The small molecule below binds the protein below.
Small molecule (SMILES): Nc1nc2c(ncn2[C@@H]2O[C@H](CO[P](=O)(O)O[P](=O)(O)OP(O)(O)=S)[C@@H](O)[C@H]2O)c(=O)[nH]1

Sequence of chain 1.A:
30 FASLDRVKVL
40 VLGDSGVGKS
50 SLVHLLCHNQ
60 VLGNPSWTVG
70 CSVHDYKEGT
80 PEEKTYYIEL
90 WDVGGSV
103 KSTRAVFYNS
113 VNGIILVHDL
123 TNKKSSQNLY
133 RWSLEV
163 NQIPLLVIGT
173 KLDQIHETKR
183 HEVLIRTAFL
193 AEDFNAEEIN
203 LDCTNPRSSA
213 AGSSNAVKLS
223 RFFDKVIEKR

Binding-site contacts:
Ligand atom N1 contacts residue LYS173 of chain 1.A at 3.6 Å.
Ligand atom N7 contacts residue CYS205 of chain 1.A at 3.5 Å.
Ligand atom O6 contacts residue CYS205 of chain 1.A at 2.7 Å (h-bond).
Ligand atom O5' contacts residue GLY47 of chain 1.A at 3.6 Å.
Ligand atom O2B contacts residue GLY45 of chain 1.A at 3.5 Å (h-bond).
Ligand atom N2 contacts residue ASP175 of chain 1.A at 2.8 Å (salt-bridge).
Ligand atom N1 contacts residue ASP175 of chain 1.A at 2.8 Å (salt-bridge).
Ligand atom C5' contacts residue GLY45 of chain 1.A at 3.6 Å.
Ligand atom S1G contacts residue MG1 of chain 1.B at 3.4 Å.
Ligand atom O1B contacts residue SER49 of chain 1.A at 2.9 Å (h-bond).
Ligand atom O6 contacts residue ASP204 of chain 1.A at 3.3 Å.
Ligand atom PA contacts residue GLY47 of chain 1.A at 3.7 Å.
Ligand atom O4' contacts residue LYS173 of chain 1.A at 3.6 Å.
Ligand atom PB contacts residue LYS48 of chain 1.A at 3.4 Å.
Ligand atom C2 contacts residue ASP175 of chain 1.A at 3.5 Å.
Ligand atom O3G contacts residue GLY45 of chain 1.A at 3.7 Å.
Ligand atom O1B contacts residue LYS48 of chain 1.A at 3.5 Å (salt-bridge).
Ligand atom O2B contacts residue LYS48 of chain 1.A at 2.8 Å (salt-bridge).
Ligand atom PB contacts residue MG1 of chain 1.B at 3.7 Å.
Ligand atom N1 contacts residue ASP204 of chain 1.A at 3.2 Å (salt-bridge).
Ligand atom C6 contacts residue CYS205 of chain 1.A at 3.6 Å (hydrophobic).
Ligand atom O3A contacts residue GLY47 of chain 1.A at 3.1 Å (h-bond).
Ligand atom O3G contacts residue SER44 of chain 1.A at 2.9 Å (h-bond).
Ligand atom O2A contacts residue SER49 of chain 1.A at 3.4 Å (h-bond).
Ligand atom C6 contacts residue ASP204 of chain 1.A at 3.5 Å.
Ligand atom PG contacts residue MG1 of chain 1.B at 3.5 Å.
Ligand atom O2A contacts residue SER50 of chain 1.A at 2.7 Å (h-bond).
Ligand atom C6 contacts residue LYS173 of chain 1.A at 3.5 Å.
Ligand atom O2B contacts residue VAL46 of chain 1.A at 3.4 Å (h-bond).
Ligand atom O2G contacts residue MG1 of chain 1.B at 2.7 Å.
Ligand atom O3A contacts residue LYS48 of chain 1.A at 3.6 Å (salt-bridge).
Ligand atom O2B contacts residue GLY47 of chain 1.A at 3.1 Å (h-bond).
Ligand atom O1B contacts residue MG1 of chain 1.B at 2.5 Å.
Ligand atom C8 contacts residue GLY47 of chain 1.A at 3.6 Å.
Ligand atom O2A contacts residue GLY47 of chain 1.A at 3.4 Å.
Ligand atom O3B contacts residue GLY45 of chain 1.A at 3.0 Å (h-bond).
Ligand atom C8 contacts residue SER50 of chain 1.A at 3.7 Å.
Ligand atom C5 contacts residue LYS173 of chain 1.A at 3.6 Å.
Ligand atom S1G contacts residue LYS48 of chain 1.A at 3.0 Å (salt-bridge).
Ligand atom O6 contacts residue LYS173 of chain 1.A at 2.9 Å (salt-bridge).